Sequence of chain 1.A:
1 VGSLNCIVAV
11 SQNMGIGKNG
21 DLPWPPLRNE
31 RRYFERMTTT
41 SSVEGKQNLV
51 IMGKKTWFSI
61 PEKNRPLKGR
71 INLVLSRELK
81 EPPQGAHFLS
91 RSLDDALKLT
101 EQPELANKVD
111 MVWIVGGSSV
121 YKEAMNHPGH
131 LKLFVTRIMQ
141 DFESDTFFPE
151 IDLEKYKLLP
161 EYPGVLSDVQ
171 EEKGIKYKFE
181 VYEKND

Binding-site contacts:
Ligand atom C4 contacts residue PHE34 of chain 1.A at 3.6 Å (hydrophobic).
Ligand atom C11 contacts residue ARG31 of chain 1.A at 3.6 Å.
Ligand atom NA4 contacts residue ILE7 of chain 1.A at 2.9 Å (h-bond).
Ligand atom CM contacts residue SER59 of chain 1.A at 3.3 Å.
Ligand atom NA2 contacts residue GLU30 of chain 1.A at 2.7 Å (salt-bridge).
Ligand atom N8 contacts residue GLU30 of chain 1.A at 3.6 Å.
Ligand atom C4A contacts residue PHE34 of chain 1.A at 3.7 Å (hydrophobic).
Ligand atom N3 contacts residue VAL8 of chain 1.A at 3.5 Å.
Ligand atom NA4 contacts residue TYR121 of chain 1.A at 3.3 Å (h-bond).
Ligand atom OE2 contacts residue ARG31 of chain 1.A at 3.5 Å.
Ligand atom CM contacts residue LEU22 of chain 1.A at 3.7 Å (hydrophobic).
Ligand atom OE1 contacts residue ARG31 of chain 1.A at 3.7 Å.
Ligand atom CB contacts residue ASN64 of chain 1.A at 3.5 Å.
Ligand atom CT contacts residue ARG70 of chain 1.A at 3.5 Å.
Ligand atom CD contacts residue GLU35 of chain 1.A at 3.6 Å.
Ligand atom CT contacts residue GLU35 of chain 1.A at 3.6 Å.
Ligand atom O contacts residue ASN64 of chain 1.A at 2.9 Å (h-bond).
Ligand atom C12 contacts residue PHE34 of chain 1.A at 3.6 Å (hydrophobic).
Ligand atom C8A contacts residue GLU30 of chain 1.A at 3.6 Å.
Ligand atom N1 contacts residue GLU30 of chain 1.A at 2.8 Å (salt-bridge).
Ligand atom N3 contacts residue PHE34 of chain 1.A at 3.7 Å.
Ligand atom C2 contacts residue GLU30 of chain 1.A at 3.5 Å.
Ligand atom O1 contacts residue GLU35 of chain 1.A at 3.1 Å.
Ligand atom O1 contacts residue ARG70 of chain 1.A at 2.8 Å (salt-bridge).
Ligand atom NA4 contacts residue PHE34 of chain 1.A at 3.7 Å.
Ligand atom O2 contacts residue ARG70 of chain 1.A at 3.0 Å (salt-bridge).
Ligand atom CD contacts residue ARG31 of chain 1.A at 3.6 Å.
Ligand atom C4 contacts residue ILE7 of chain 1.A at 3.6 Å (hydrophobic).
Ligand atom CG contacts residue GLU35 of chain 1.A at 3.3 Å.
Ligand atom NA2 contacts residue THR136 of chain 1.A at 3.4 Å (h-bond).
Ligand atom C16 contacts residue PRO61 of chain 1.A at 3.5 Å (hydrophobic).
Ligand atom N3 contacts residue ILE7 of chain 1.A at 3.6 Å (h-bond).
Ligand atom NA2 contacts residue VAL8 of chain 1.A at 3.6 Å.
Ligand atom C contacts residue ARG31 of chain 1.A at 3.6 Å.
Ligand atom O2 contacts residue GLU35 of chain 1.A at 3.4 Å.
Ligand atom NA4 contacts residue VAL115 of chain 1.A at 2.9 Å (h-bond).
Ligand atom N3 contacts residue ALA9 of chain 1.A at 3.6 Å.
Ligand atom OE2 contacts residue ARG32 of chain 1.A at 3.2 Å (salt-bridge).
Ligand atom O2 contacts residue PHE34 of chain 1.A at 3.5 Å.
Ligand atom C16 contacts residue ARG31 of chain 1.A at 3.5 Å.

A protein and the small-molecule ligand that binds it are described below.
Small molecule (SMILES): CN(Cc1cnc2nc(N)nc(N)c2n1)c1ccc(C(=O)N[C@@H](CCC(=O)O)C(=O)O)cc1